Sequence of chain 1.C:
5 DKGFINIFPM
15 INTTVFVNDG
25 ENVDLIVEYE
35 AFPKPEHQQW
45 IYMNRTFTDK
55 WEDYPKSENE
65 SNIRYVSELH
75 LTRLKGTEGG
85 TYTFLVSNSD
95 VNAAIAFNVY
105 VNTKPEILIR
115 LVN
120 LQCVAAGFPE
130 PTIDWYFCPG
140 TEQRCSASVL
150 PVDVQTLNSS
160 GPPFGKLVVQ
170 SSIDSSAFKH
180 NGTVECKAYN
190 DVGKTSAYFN

This protein binds this small molecule.
Small molecule (SMILES): CC(=O)N[C@@H]1[C@@H](O)[C@H](O)[C@@H](CO)O[C@H]1O

Binding-site contacts:
Ligand atom C3 contacts residue ASN16 of chain 1.C at 3.8 Å.
Ligand atom C2 contacts residue ASN16 of chain 1.C at 2.5 Å.
Ligand atom C7 contacts residue ASN16 of chain 1.C at 3.1 Å.
Ligand atom O7 contacts residue ASN16 of chain 1.C at 3.1 Å (h-bond).
Ligand atom O6 contacts residue ASN16 of chain 1.C at 4.2 Å.
Ligand atom C8 contacts residue ASN16 of chain 1.C at 4.3 Å.
Ligand atom C4 contacts residue ASN16 of chain 1.C at 4.3 Å.
Ligand atom C8 contacts residue THR18 of chain 1.C at 3.9 Å.
Ligand atom O5 contacts residue ASN16 of chain 1.C at 2.4 Å (h-bond).
Ligand atom C7 contacts residue THR18 of chain 1.C at 4.5 Å.
Ligand atom C5 contacts residue ASN16 of chain 1.C at 3.7 Å.
Ligand atom C1 contacts residue THR18 of chain 1.C at 4.4 Å.
Ligand atom C1 contacts residue ASN16 of chain 1.C at 1.4 Å.
Ligand atom N2 contacts residue ASN16 of chain 1.C at 2.9 Å (h-bond).